Sequence of chain 1.B:
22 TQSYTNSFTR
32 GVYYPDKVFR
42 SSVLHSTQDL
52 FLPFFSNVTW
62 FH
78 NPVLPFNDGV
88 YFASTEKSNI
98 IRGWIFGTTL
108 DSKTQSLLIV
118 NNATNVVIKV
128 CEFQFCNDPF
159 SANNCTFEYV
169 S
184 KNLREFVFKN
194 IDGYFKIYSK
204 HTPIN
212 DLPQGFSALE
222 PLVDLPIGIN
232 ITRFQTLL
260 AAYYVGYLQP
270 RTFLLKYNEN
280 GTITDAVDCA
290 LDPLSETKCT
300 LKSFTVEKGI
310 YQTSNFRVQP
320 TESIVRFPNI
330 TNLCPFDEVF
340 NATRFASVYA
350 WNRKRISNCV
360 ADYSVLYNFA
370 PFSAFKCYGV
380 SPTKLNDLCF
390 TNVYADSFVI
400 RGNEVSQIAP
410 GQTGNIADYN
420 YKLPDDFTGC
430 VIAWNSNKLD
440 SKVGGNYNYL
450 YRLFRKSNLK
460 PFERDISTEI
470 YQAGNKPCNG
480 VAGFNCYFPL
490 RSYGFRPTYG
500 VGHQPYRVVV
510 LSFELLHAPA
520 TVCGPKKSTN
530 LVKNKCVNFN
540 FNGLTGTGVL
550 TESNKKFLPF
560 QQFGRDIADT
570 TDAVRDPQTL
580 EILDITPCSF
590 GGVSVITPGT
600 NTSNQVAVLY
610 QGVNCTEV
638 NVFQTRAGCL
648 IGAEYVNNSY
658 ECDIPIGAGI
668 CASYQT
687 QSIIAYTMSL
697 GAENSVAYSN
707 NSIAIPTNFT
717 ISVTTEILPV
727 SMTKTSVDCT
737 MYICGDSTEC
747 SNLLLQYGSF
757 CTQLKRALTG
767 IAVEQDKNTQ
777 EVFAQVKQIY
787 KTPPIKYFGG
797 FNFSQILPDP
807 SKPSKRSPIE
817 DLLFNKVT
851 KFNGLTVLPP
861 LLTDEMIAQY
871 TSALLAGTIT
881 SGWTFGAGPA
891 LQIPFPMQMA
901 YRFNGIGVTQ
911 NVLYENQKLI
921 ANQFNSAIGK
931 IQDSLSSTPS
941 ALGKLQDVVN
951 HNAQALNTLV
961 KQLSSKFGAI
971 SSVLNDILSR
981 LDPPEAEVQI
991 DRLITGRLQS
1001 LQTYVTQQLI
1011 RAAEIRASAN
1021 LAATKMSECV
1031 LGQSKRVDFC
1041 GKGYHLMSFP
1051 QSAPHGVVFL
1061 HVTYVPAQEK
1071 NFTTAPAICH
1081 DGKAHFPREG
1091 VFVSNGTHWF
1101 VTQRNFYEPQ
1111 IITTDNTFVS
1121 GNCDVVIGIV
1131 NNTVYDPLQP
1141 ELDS

Binding-site contacts:
Ligand atom C4 contacts residue ASN1131 of chain 1.B at 4.2 Å.
Ligand atom C5 contacts residue ASN1131 of chain 1.B at 3.7 Å.
Ligand atom C1 contacts residue ASN1131 of chain 1.B at 1.4 Å.
Ligand atom C3 contacts residue ASN1131 of chain 1.B at 3.8 Å.
Ligand atom N2 contacts residue ASN1131 of chain 1.B at 2.9 Å (h-bond).
Ligand atom O5 contacts residue ASN1131 of chain 1.B at 2.4 Å (h-bond).
Ligand atom O6 contacts residue ASN1131 of chain 1.B at 4.5 Å.
Ligand atom C2 contacts residue ASN1131 of chain 1.B at 2.5 Å.
Ligand atom O7 contacts residue ASN1131 of chain 1.B at 3.7 Å.
Ligand atom C7 contacts residue ASN1131 of chain 1.B at 3.5 Å.

A protein and the small-molecule ligand that binds it are described below.
Small molecule (SMILES): CC(=O)N[C@@H]1[C@@H](O)[C@H](O)[C@@H](CO)O[C@H]1O